A small-molecule ligand and the protein it binds are described below.
Small molecule (SMILES): Nc1nc(N)c2c(n1)[nH]c1ccc(O)cc12

Sequence of chain 1.C:
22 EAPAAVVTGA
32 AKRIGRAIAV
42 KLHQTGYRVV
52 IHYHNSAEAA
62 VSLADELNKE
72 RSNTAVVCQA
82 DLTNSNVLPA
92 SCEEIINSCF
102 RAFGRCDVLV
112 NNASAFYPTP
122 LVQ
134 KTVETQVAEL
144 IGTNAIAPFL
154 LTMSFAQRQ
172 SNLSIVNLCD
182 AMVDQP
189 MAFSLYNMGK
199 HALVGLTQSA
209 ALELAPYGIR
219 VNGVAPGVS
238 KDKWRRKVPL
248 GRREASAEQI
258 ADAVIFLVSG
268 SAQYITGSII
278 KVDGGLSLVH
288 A

Binding-site contacts:
Ligand atom CAI contacts residue NAP1 of chain 1.J at 3.6 Å.
Ligand atom N3 contacts residue PHE117 of chain 1.C at 3.7 Å.
Ligand atom C6 contacts residue NAP1 of chain 1.J at 3.6 Å.
Ligand atom C5 contacts residue NAP1 of chain 1.J at 3.7 Å.
Ligand atom NAN contacts residue ALA116 of chain 1.C at 4.1 Å.
Ligand atom NAG contacts residue NAP1 of chain 1.J at 3.4 Å.
Ligand atom NAN contacts residue PHE117 of chain 1.C at 3.8 Å.
Ligand atom C6 contacts residue PHE117 of chain 1.C at 3.6 Å (hydrophobic).
Ligand atom CAJ contacts residue NAP1 of chain 1.J at 3.3 Å.
Ligand atom NAO contacts residue NAP1 of chain 1.J at 3.5 Å (h-bond).
Ligand atom C2 contacts residue SER115 of chain 1.C at 3.7 Å.
Ligand atom OAP contacts residue VAL226 of chain 1.C at 4.0 Å.
Ligand atom NAG contacts residue PHE117 of chain 1.C at 3.6 Å.
Ligand atom NAG contacts residue TYR194 of chain 1.C at 2.7 Å (h-bond).
Ligand atom C6 contacts residue TYR194 of chain 1.C at 3.4 Å (hydrophobic).
Ligand atom CAH contacts residue PHE117 of chain 1.C at 3.7 Å (hydrophobic).
Ligand atom C5 contacts residue PHE117 of chain 1.C at 3.7 Å (hydrophobic).
Ligand atom NAG contacts residue ASP181 of chain 1.C at 3.7 Å.
Ligand atom N1 contacts residue TYR194 of chain 1.C at 3.5 Å (h-bond).
Ligand atom NAN contacts residue SER115 of chain 1.C at 2.8 Å (h-bond).
Ligand atom CAH contacts residue NAP1 of chain 1.J at 3.2 Å.
Ligand atom CAL contacts residue NAP1 of chain 1.J at 3.8 Å.
Ligand atom N1 contacts residue PHE117 of chain 1.C at 3.6 Å.
Ligand atom CAK contacts residue GLY225 of chain 1.C at 4.0 Å.
Ligand atom N1 contacts residue SER115 of chain 1.C at 3.7 Å.
Ligand atom C4 contacts residue NAP1 of chain 1.J at 3.5 Å.
Ligand atom CAM contacts residue NAP1 of chain 1.J at 3.6 Å.
Ligand atom CAJ contacts residue PHE117 of chain 1.C at 4.0 Å (hydrophobic).
Ligand atom CAI contacts residue PHE117 of chain 1.C at 3.8 Å (hydrophobic).
Ligand atom NAN contacts residue NAP1 of chain 1.J at 3.1 Å (h-bond).
Ligand atom CAM contacts residue PHE117 of chain 1.C at 4.0 Å (hydrophobic).
Ligand atom N1 contacts residue NAP1 of chain 1.J at 2.8 Å (h-bond).
Ligand atom CAH contacts residue ASP181 of chain 1.C at 4.0 Å.
Ligand atom C2 contacts residue PHE117 of chain 1.C at 3.5 Å (hydrophobic).
Ligand atom C2 contacts residue NAP1 of chain 1.J at 3.3 Å.
Ligand atom CAJ contacts residue ASP181 of chain 1.C at 3.6 Å.
Ligand atom CAH contacts residue TYR194 of chain 1.C at 3.8 Å (hydrophobic).
Ligand atom C4 contacts residue PHE117 of chain 1.C at 3.8 Å (hydrophobic).
Ligand atom N3 contacts residue NAP1 of chain 1.J at 2.7 Å (h-bond).
Ligand atom CAK contacts residue NAP1 of chain 1.J at 3.8 Å.